This small molecule binds to this protein.
Small molecule (SMILES): CC(C)[C@H](C=O)[C@@H](O)C(=O)O

Sequence of chain 1.N:
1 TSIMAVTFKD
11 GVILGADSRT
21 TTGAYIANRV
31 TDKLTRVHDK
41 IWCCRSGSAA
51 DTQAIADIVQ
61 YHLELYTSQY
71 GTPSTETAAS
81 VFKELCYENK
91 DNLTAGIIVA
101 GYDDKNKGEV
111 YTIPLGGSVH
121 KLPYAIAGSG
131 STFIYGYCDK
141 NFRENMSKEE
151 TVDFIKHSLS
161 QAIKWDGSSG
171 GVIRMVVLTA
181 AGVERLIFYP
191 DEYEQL

Binding-site contacts:
Ligand atom O8 contacts residue SER168 of chain 1.N at 4.2 Å.
Ligand atom C9 contacts residue GLY47 of chain 1.N at 4.0 Å.
Ligand atom C9 contacts residue LYS33 of chain 1.N at 4.3 Å.
Ligand atom C3 contacts residue SER129 of chain 1.N at 4.5 Å.
Ligand atom O13 contacts residue THR1 of chain 1.N at 3.5 Å (h-bond).
Ligand atom O17 contacts residue ARG45 of chain 1.N at 4.0 Å.
Ligand atom C9 contacts residue THR20 of chain 1.N at 4.4 Å.
Ligand atom C7 contacts residue GLY47 of chain 1.N at 3.7 Å.
Ligand atom O17 contacts residue GLY47 of chain 1.N at 3.5 Å (h-bond).
Ligand atom O5 contacts residue THR1 of chain 1.N at 2.5 Å (h-bond).
Ligand atom C37 contacts residue THR20 of chain 1.N at 4.0 Å.
Ligand atom O13 contacts residue GLY47 of chain 1.N at 4.4 Å.
Ligand atom O8 contacts residue SER129 of chain 1.N at 4.3 Å.
Ligand atom C9 contacts residue THR1 of chain 1.N at 3.6 Å.
Ligand atom C4 contacts residue THR1 of chain 1.N at 2.9 Å.
Ligand atom O17 contacts residue SER46 of chain 1.N at 3.5 Å.
Ligand atom O17 contacts residue THR1 of chain 1.N at 2.3 Å (h-bond).
Ligand atom O5 contacts residue SER168 of chain 1.N at 3.7 Å.
Ligand atom O5 contacts residue ARG19 of chain 1.N at 4.3 Å.
Ligand atom C16 contacts residue THR1 of chain 1.N at 1.4 Å.
Ligand atom C37 contacts residue GLY47 of chain 1.N at 4.2 Å.
Ligand atom C7 contacts residue THR1 of chain 1.N at 2.5 Å.
Ligand atom O13 contacts residue SER129 of chain 1.N at 4.5 Å.
Ligand atom C8 contacts residue GLY47 of chain 1.N at 4.2 Å.
Ligand atom C8 contacts residue THR1 of chain 1.N at 3.1 Å.
Ligand atom O5 contacts residue THR21 of chain 1.N at 4.1 Å.
Ligand atom C16 contacts residue GLY47 of chain 1.N at 4.2 Å.
Ligand atom C3 contacts residue THR1 of chain 1.N at 3.5 Å.
Ligand atom C37 contacts residue THR21 of chain 1.N at 4.4 Å.